Sequence of chain 1.Q:
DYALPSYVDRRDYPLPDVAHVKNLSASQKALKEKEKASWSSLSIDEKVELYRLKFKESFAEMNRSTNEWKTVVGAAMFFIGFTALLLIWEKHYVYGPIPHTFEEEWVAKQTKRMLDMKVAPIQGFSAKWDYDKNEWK

Sequence of chain 1.Y:
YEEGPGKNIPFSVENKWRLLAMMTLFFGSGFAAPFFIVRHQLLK

Sequence of chain 1.Z:
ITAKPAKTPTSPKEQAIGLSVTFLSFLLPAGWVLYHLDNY

Sequence of chain 1.N:
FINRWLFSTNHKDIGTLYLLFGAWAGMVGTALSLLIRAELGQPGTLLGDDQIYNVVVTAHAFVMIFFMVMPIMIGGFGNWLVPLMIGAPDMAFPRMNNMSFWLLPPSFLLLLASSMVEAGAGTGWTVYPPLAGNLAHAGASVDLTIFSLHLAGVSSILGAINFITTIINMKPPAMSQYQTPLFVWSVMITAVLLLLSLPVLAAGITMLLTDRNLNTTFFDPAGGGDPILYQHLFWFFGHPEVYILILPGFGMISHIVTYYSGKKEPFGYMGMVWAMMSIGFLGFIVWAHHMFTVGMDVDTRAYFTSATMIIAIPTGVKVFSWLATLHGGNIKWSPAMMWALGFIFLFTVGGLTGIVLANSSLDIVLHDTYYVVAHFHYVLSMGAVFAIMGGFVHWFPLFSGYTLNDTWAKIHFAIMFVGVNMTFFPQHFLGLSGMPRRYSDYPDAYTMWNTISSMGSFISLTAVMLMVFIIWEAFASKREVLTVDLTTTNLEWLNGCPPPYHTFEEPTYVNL

The small molecule below binds the protein below.
Small molecule (SMILES): CCCCCCCCCCO[C@@H]1O[C@H](CO)[C@@H](O[C@H]2O[C@H](CO)[C@@H](O)[C@H](O)[C@H]2O)[C@H](O)[C@H]1O

Binding-site contacts:
Ligand atom O16 contacts residue LEU27 of chain 1.Z at 4.1 Å.
Ligand atom O16 contacts residue LEU28 of chain 1.Z at 4.1 Å.
Ligand atom C10 contacts residue TYR35 of chain 1.Z at 3.5 Å (hydrophobic).
Ligand atom C1 contacts residue GLY31 of chain 1.Z at 3.8 Å.
Ligand atom O16 contacts residue TRP98 of chain 1.Q at 3.9 Å.
Ligand atom O6 contacts residue TYR35 of chain 1.Z at 2.9 Å (h-bond).
Ligand atom C34 contacts residue LEU27 of chain 1.Z at 4.1 Å (hydrophobic).
Ligand atom C22 contacts residue TRP98 of chain 1.Q at 3.3 Å (hydrophobic).
Ligand atom O1 contacts residue TYR35 of chain 1.Z at 3.1 Å.
Ligand atom C19 contacts residue LEU27 of chain 1.Z at 3.7 Å (hydrophobic).
Ligand atom C37 contacts residue ALA30 of chain 1.Z at 4.1 Å (hydrophobic).
Ligand atom C43 contacts residue LEU34 of chain 1.Z at 3.9 Å (hydrophobic).
Ligand atom O61 contacts residue TRP98 of chain 1.Q at 3.0 Å (h-bond).
Ligand atom C57 contacts residue TYR35 of chain 1.Z at 4.2 Å (hydrophobic).
Ligand atom C1 contacts residue TRP32 of chain 1.Z at 3.6 Å (hydrophobic).
Ligand atom O49 contacts residue TRP32 of chain 1.Z at 3.6 Å.
Ligand atom O16 contacts residue GLY31 of chain 1.Z at 3.6 Å.
Ligand atom C57 contacts residue TRP98 of chain 1.Q at 3.6 Å (hydrophobic).
Ligand atom C40 contacts residue LEU462 of chain 1.N at 3.7 Å (hydrophobic).
Ligand atom C11 contacts residue TYR35 of chain 1.Z at 4.1 Å (hydrophobic).
Ligand atom O61 contacts residue TYR102 of chain 1.Q at 3.8 Å.
Ligand atom C43 contacts residue LEU35 of chain 1.N at 4.2 Å (hydrophobic).
Ligand atom C25 contacts residue LEU95 of chain 1.Q at 3.8 Å (hydrophobic).
Ligand atom C18 contacts residue LEU28 of chain 1.Z at 3.9 Å (hydrophobic).
Ligand atom O49 contacts residue LEU28 of chain 1.Z at 2.9 Å (h-bond).
Ligand atom C34 contacts residue PHE459 of chain 1.N at 4.0 Å (hydrophobic).
Ligand atom C25 contacts residue TRP98 of chain 1.Q at 3.9 Å (hydrophobic).
Ligand atom C5 contacts residue TYR35 of chain 1.Z at 3.9 Å (hydrophobic).
Ligand atom C37 contacts residue LEU34 of chain 1.Z at 4.0 Å (hydrophobic).
Ligand atom C18 contacts residue TRP98 of chain 1.Q at 4.1 Å (hydrophobic).
Ligand atom O55 contacts residue TRP32 of chain 1.Z at 3.3 Å.
Ligand atom C6 contacts residue TRP98 of chain 1.Q at 4.1 Å (hydrophobic).
Ligand atom C28 contacts residue LEU27 of chain 1.Z at 3.8 Å (hydrophobic).
Ligand atom O3 contacts residue TRP32 of chain 1.Z at 4.2 Å.
Ligand atom C43 contacts residue PHE37 of chain 1.Y at 3.8 Å (hydrophobic).
Ligand atom O3 contacts residue HIS36 of chain 1.Z at 3.5 Å.
Ligand atom O5 contacts residue TRP98 of chain 1.Q at 3.4 Å.
Ligand atom C9 contacts residue TYR35 of chain 1.Z at 4.1 Å (hydrophobic).
Ligand atom C31 contacts residue TRP98 of chain 1.Q at 3.8 Å (hydrophobic).
Ligand atom C1 contacts residue LEU28 of chain 1.Z at 3.9 Å (hydrophobic).